This protein binds this small molecule.
Small molecule (SMILES): CC(=O)N[C@@H]1[C@@H](O)[C@H](O)[C@@H](CO)O[C@H]1O

Sequence of chain 1.A:
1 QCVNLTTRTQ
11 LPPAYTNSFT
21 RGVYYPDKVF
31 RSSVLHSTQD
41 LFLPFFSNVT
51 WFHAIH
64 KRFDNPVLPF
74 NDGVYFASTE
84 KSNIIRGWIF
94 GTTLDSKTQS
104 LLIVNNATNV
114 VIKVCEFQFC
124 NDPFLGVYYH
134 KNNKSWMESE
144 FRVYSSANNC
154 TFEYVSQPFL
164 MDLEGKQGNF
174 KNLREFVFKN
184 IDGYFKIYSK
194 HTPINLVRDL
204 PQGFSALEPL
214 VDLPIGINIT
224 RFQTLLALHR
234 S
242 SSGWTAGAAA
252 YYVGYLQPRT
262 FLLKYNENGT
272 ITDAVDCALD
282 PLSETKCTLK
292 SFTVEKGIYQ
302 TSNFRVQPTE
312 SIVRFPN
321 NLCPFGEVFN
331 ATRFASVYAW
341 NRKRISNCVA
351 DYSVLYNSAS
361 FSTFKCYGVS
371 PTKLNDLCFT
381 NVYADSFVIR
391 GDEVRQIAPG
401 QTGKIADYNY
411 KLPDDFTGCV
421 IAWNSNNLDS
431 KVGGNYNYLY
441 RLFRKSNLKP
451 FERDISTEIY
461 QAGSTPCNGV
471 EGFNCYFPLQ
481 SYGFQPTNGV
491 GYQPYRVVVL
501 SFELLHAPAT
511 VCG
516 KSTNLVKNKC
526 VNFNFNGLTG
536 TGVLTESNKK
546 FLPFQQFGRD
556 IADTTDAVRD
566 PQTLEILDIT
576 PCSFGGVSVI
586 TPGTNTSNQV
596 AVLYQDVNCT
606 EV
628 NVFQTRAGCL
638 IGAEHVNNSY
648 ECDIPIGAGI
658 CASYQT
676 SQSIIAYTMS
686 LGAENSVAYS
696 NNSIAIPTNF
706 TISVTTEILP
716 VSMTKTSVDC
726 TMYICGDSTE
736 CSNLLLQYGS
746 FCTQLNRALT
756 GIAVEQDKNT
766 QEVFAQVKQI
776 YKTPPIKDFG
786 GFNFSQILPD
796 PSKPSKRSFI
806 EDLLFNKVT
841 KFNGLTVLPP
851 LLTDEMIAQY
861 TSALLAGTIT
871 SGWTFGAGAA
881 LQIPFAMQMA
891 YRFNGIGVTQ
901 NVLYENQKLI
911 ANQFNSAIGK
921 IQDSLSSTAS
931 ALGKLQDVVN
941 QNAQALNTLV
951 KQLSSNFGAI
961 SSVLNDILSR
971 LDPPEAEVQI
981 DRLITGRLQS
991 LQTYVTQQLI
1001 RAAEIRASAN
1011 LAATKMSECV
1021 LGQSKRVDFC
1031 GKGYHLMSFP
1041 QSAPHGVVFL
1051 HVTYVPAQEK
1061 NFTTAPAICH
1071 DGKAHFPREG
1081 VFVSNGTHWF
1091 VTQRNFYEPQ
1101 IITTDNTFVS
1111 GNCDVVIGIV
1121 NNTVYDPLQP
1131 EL

Binding-site contacts:
Ligand atom C8 contacts residue THR1087 of chain 1.A at 3.9 Å.
Ligand atom C2 contacts residue ASN1085 of chain 1.A at 2.5 Å.
Ligand atom C3 contacts residue ASN1085 of chain 1.A at 3.8 Å.
Ligand atom O6 contacts residue PHE1090 of chain 1.A at 4.4 Å.
Ligand atom O5 contacts residue ASN1085 of chain 1.A at 2.5 Å (h-bond).
Ligand atom N2 contacts residue THR1087 of chain 1.A at 4.2 Å.
Ligand atom C5 contacts residue ASN1085 of chain 1.A at 3.7 Å.
Ligand atom N2 contacts residue ASN1085 of chain 1.A at 2.9 Å (h-bond).
Ligand atom C8 contacts residue ASN1085 of chain 1.A at 4.4 Å.
Ligand atom C6 contacts residue PHE1090 of chain 1.A at 3.6 Å (hydrophobic).
Ligand atom O7 contacts residue GLY1086 of chain 1.A at 4.3 Å.
Ligand atom C7 contacts residue THR1087 of chain 1.A at 4.1 Å.
Ligand atom C7 contacts residue ASN1085 of chain 1.A at 3.4 Å.
Ligand atom O7 contacts residue ASN1085 of chain 1.A at 3.0 Å (h-bond).
Ligand atom O5 contacts residue PHE1090 of chain 1.A at 3.9 Å.
Ligand atom C1 contacts residue ASN1085 of chain 1.A at 1.5 Å.
Ligand atom C4 contacts residue ASN1085 of chain 1.A at 4.3 Å.
Ligand atom C5 contacts residue PHE1090 of chain 1.A at 4.4 Å (hydrophobic).